Binding-site contacts:
Ligand atom N contacts residue GLY194 of chain 1.A at 3.0 Å (h-bond).
Ligand atom OG contacts residue HIS41 of chain 1.A at 3.6 Å.
Ligand atom CB contacts residue CYS173 of chain 1.A at 3.5 Å (hydrophobic).
Ligand atom N contacts residue SER192 of chain 1.A at 3.3 Å (h-bond).
Ligand atom O contacts residue GLY194 of chain 1.A at 3.1 Å (h-bond).
Ligand atom O contacts residue ALA196 of chain 1.A at 3.2 Å (h-bond).
Ligand atom NZ contacts residue SER172 of chain 1.A at 3.0 Å (h-bond).
Ligand atom OG1 contacts residue HIS41 of chain 1.A at 3.5 Å.
Ligand atom O contacts residue GLY194 of chain 1.A at 3.5 Å (h-bond).
Ligand atom O contacts residue LYS195 of chain 1.A at 3.5 Å.
Ligand atom NZ contacts residue ASP171 of chain 1.A at 3.1 Å (salt-bridge).
Ligand atom CD1 contacts residue HIS41 of chain 1.A at 3.6 Å.
Ligand atom CB contacts residue SER177 of chain 1.A at 3.3 Å.
Ligand atom O contacts residue SER177 of chain 1.A at 3.0 Å (h-bond).
Ligand atom CD2 contacts residue LEU83 of chain 1.A at 3.5 Å (hydrophobic).
Ligand atom CE contacts residue SER172 of chain 1.A at 3.2 Å.
Ligand atom O contacts residue PHE193 of chain 1.A at 3.3 Å.
Ligand atom CD contacts residue SER172 of chain 1.A at 3.6 Å.
Ligand atom CG contacts residue LEU83 of chain 1.A at 3.4 Å (hydrophobic).
Ligand atom O contacts residue ASP176 of chain 1.A at 3.3 Å (salt-bridge).
Ligand atom CB contacts residue HIS41 of chain 1.A at 3.3 Å.
Ligand atom NH2 contacts residue LYS195 of chain 1.A at 3.4 Å.
Ligand atom N contacts residue SER177 of chain 1.A at 3.0 Å (h-bond).
Ligand atom CZ contacts residue LYS195 of chain 1.A at 3.5 Å.
Ligand atom CE1 contacts residue LEU83 of chain 1.A at 3.4 Å (hydrophobic).
Ligand atom N contacts residue SER177 of chain 1.A at 2.9 Å (h-bond).
Ligand atom CA contacts residue PHE25 of chain 1.A at 3.5 Å (hydrophobic).
Ligand atom CA contacts residue GLY194 of chain 1.A at 3.5 Å.
Ligand atom O contacts residue PHE25 of chain 1.A at 3.3 Å.
Ligand atom C contacts residue SER177 of chain 1.A at 2.7 Å.
Ligand atom CZ contacts residue LEU83 of chain 1.A at 3.5 Å (hydrophobic).
Ligand atom O contacts residue ASN174 of chain 1.A at 3.6 Å.
Ligand atom N contacts residue PHE25 of chain 1.A at 3.0 Å (h-bond).
Ligand atom NH2 contacts residue LEU151 of chain 1.A at 3.3 Å (h-bond).
Ligand atom CD1 contacts residue LEU83 of chain 1.A at 3.3 Å (hydrophobic).
Ligand atom O contacts residue GLY175 of chain 1.A at 2.7 Å (h-bond).
Ligand atom CG contacts residue ASN174 of chain 1.A at 3.3 Å.
Ligand atom CE2 contacts residue LEU83 of chain 1.A at 3.6 Å (hydrophobic).
Ligand atom CA contacts residue SER192 of chain 1.A at 3.4 Å.
Ligand atom CA contacts residue SER177 of chain 1.A at 3.0 Å.

Sequence of chain 1.A:
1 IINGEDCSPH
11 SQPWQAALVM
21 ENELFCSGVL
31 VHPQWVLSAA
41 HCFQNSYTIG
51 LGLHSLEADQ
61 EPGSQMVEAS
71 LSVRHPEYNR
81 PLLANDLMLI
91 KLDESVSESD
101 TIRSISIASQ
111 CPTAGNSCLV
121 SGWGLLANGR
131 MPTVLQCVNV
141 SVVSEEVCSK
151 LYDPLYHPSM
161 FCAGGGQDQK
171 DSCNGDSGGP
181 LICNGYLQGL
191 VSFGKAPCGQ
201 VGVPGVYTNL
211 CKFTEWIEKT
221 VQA

The small molecule below binds the protein below.
Small molecule (SMILES): CC[C@H](C)[C@@H]1NC(=O)[C@@H]2CCCN2C(=O)[C@@H]2CCCN2C(=O)[C@H]([C@@H](C)CC)NC(=O)[C@H](CO)NC(=O)[C@H](CCCCN)NC(=O)[C@H]([C@@H](C)O)NC(=O)[C@@H](NC(=O)[C@H](CCCN=C(N)N)NC(=O)CNC(=O)[C@H](C)N)CSSC[C@@H](C(=O)N[C@H](C=O)Cc2ccccc2)NC1=O